Binding-site contacts:
Ligand atom O5 contacts residue TRP259 of chain 1.P at 4.0 Å.
Ligand atom C8 contacts residue PRO117 of chain 1.P at 4.0 Å (hydrophobic).
Ligand atom C10 contacts residue SER261 of chain 1.P at 3.5 Å.
Ligand atom C18 contacts residue TRP258 of chain 1.P at 3.7 Å (hydrophobic).
Ligand atom C18 contacts residue TRP259 of chain 1.P at 3.8 Å (hydrophobic).
Ligand atom C1 contacts residue TRP258 of chain 1.P at 4.3 Å (hydrophobic).
Ligand atom C25 contacts residue VAL254 of chain 1.P at 4.3 Å (hydrophobic).
Ligand atom C40 contacts residue TRP258 of chain 1.P at 4.0 Å (hydrophobic).
Ligand atom O2 contacts residue PRO117 of chain 1.P at 3.5 Å.
Ligand atom C9 contacts residue SER261 of chain 1.P at 3.7 Å.
Ligand atom C25 contacts residue TRP258 of chain 1.P at 4.1 Å (hydrophobic).
Ligand atom C28 contacts residue VAL254 of chain 1.P at 3.8 Å (hydrophobic).
Ligand atom O55 contacts residue SER261 of chain 1.P at 4.3 Å.
Ligand atom C4 contacts residue TRP259 of chain 1.P at 3.1 Å (hydrophobic).
Ligand atom C19 contacts residue TRP258 of chain 1.P at 3.9 Å (hydrophobic).
Ligand atom C8 contacts residue SER261 of chain 1.P at 4.0 Å.
Ligand atom O16 contacts residue TRP258 of chain 1.P at 3.4 Å (h-bond).
Ligand atom C3 contacts residue SER261 of chain 1.P at 4.2 Å.
Ligand atom O61 contacts residue TRP259 of chain 1.P at 3.7 Å.
Ligand atom O6 contacts residue SER261 of chain 1.P at 3.3 Å (h-bond).
Ligand atom O1 contacts residue SER261 of chain 1.P at 3.7 Å.
Ligand atom O2 contacts residue TRP116 of chain 1.P at 2.5 Å (h-bond).
Ligand atom C6 contacts residue TRP259 of chain 1.P at 4.1 Å (hydrophobic).
Ligand atom C2 contacts residue TRP258 of chain 1.P at 4.2 Å (hydrophobic).
Ligand atom C11 contacts residue PRO117 of chain 1.P at 3.7 Å (hydrophobic).
Ligand atom C22 contacts residue VAL254 of chain 1.P at 4.3 Å (hydrophobic).
Ligand atom C22 contacts residue TRP258 of chain 1.P at 3.9 Å (hydrophobic).
Ligand atom O49 contacts residue TRP258 of chain 1.P at 3.6 Å.
Ligand atom C11 contacts residue SER261 of chain 1.P at 3.0 Å.
Ligand atom O7 contacts residue SER261 of chain 1.P at 3.1 Å (h-bond).
Ligand atom C6 contacts residue TRP258 of chain 1.P at 3.9 Å (hydrophobic).
Ligand atom C3 contacts residue TRP259 of chain 1.P at 4.1 Å (hydrophobic).
Ligand atom C2 contacts residue SER261 of chain 1.P at 4.2 Å.
Ligand atom O4 contacts residue TRP116 of chain 1.P at 3.5 Å (h-bond).
Ligand atom C7 contacts residue TRP116 of chain 1.P at 3.9 Å (hydrophobic).
Ligand atom C8 contacts residue TRP116 of chain 1.P at 3.2 Å (hydrophobic).
Ligand atom C4 contacts residue TRP258 of chain 1.P at 4.3 Å (hydrophobic).
Ligand atom O7 contacts residue TRP259 of chain 1.P at 3.7 Å.
Ligand atom C34 contacts residue VAL254 of chain 1.P at 4.2 Å (hydrophobic).
Ligand atom C57 contacts residue TRP259 of chain 1.P at 2.9 Å (hydrophobic).

The protein below binds the small molecule below.
Small molecule (SMILES): CCCCCCCCCCO[C@@H]1O[C@H](CO)[C@@H](O[C@H]2O[C@H](CO)[C@@H](O)[C@H](O)[C@H]2O)[C@H](O)[C@H]1O

Sequence of chain 1.P:
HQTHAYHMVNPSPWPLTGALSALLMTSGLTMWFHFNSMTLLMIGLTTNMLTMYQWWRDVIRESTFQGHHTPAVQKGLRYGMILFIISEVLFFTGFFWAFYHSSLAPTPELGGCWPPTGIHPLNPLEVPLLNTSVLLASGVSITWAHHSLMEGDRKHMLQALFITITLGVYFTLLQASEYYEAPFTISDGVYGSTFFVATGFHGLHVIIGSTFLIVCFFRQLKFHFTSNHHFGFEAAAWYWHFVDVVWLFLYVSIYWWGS